A small-molecule ligand and the protein it binds are described below.
Small molecule (SMILES): N[C@@H](CCC(=O)O)C(=O)O

Sequence of chain 1.B:
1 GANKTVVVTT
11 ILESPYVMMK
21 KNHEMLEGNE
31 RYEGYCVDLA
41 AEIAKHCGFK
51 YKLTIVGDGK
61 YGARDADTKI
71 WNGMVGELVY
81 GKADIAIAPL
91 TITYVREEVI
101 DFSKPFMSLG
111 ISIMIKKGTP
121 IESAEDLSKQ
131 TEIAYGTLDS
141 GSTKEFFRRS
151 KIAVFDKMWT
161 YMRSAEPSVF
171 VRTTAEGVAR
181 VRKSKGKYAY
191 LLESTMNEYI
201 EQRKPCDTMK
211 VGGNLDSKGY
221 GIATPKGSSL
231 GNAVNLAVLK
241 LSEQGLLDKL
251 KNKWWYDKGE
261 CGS

Binding-site contacts:
Ligand atom OE1 contacts residue LEU138 of chain 1.B at 4.3 Å.
Ligand atom N contacts residue PRO89 of chain 1.B at 2.9 Å (h-bond).
Ligand atom C contacts residue ARG96 of chain 1.B at 3.5 Å.
Ligand atom CA contacts residue PRO89 of chain 1.B at 4.0 Å (hydrophobic).
Ligand atom CD contacts residue THR143 of chain 1.B at 3.2 Å.
Ligand atom C contacts residue SER142 of chain 1.B at 3.5 Å.
Ligand atom N contacts residue TYR61 of chain 1.B at 4.0 Å.
Ligand atom C contacts residue PRO89 of chain 1.B at 4.3 Å (hydrophobic).
Ligand atom O contacts residue THR91 of chain 1.B at 3.0 Å (h-bond).
Ligand atom C contacts residue THR91 of chain 1.B at 3.7 Å.
Ligand atom OXT contacts residue TYR61 of chain 1.B at 3.4 Å.
Ligand atom CG contacts residue TYR61 of chain 1.B at 4.3 Å (hydrophobic).
Ligand atom O contacts residue LEU90 of chain 1.B at 3.6 Å.
Ligand atom OE1 contacts residue SER142 of chain 1.B at 3.2 Å (h-bond).
Ligand atom CB contacts residue TYR61 of chain 1.B at 3.5 Å (hydrophobic).
Ligand atom CD contacts residue GLU193 of chain 1.B at 4.0 Å.
Ligand atom O contacts residue ARG96 of chain 1.B at 2.8 Å (salt-bridge).
Ligand atom OE1 contacts residue GLY141 of chain 1.B at 3.7 Å.
Ligand atom OXT contacts residue ARG96 of chain 1.B at 2.8 Å (salt-bridge).
Ligand atom C contacts residue TYR61 of chain 1.B at 3.7 Å (hydrophobic).
Ligand atom CA contacts residue TYR61 of chain 1.B at 4.1 Å (hydrophobic).
Ligand atom OE2 contacts residue THR143 of chain 1.B at 2.6 Å (h-bond).
Ligand atom OXT contacts residue GLY141 of chain 1.B at 3.2 Å.
Ligand atom OE1 contacts residue THR143 of chain 1.B at 3.1 Å (h-bond).
Ligand atom CG contacts residue LEU138 of chain 1.B at 3.7 Å (hydrophobic).
Ligand atom N contacts residue THR91 of chain 1.B at 3.0 Å (h-bond).
Ligand atom CD contacts residue LEU138 of chain 1.B at 4.1 Å (hydrophobic).
Ligand atom CB contacts residue GLU193 of chain 1.B at 4.0 Å.
Ligand atom O contacts residue PRO89 of chain 1.B at 3.7 Å.
Ligand atom CA contacts residue SER142 of chain 1.B at 3.5 Å.
Ligand atom CA contacts residue THR91 of chain 1.B at 3.4 Å.
Ligand atom OE2 contacts residue GLU193 of chain 1.B at 3.8 Å.
Ligand atom OXT contacts residue SER142 of chain 1.B at 2.9 Å (h-bond).
Ligand atom CB contacts residue LEU138 of chain 1.B at 4.1 Å (hydrophobic).
Ligand atom N contacts residue GLU193 of chain 1.B at 2.8 Å (salt-bridge).
Ligand atom CG contacts residue GLU193 of chain 1.B at 3.6 Å.
Ligand atom CA contacts residue GLU193 of chain 1.B at 3.5 Å.
Ligand atom N contacts residue TYR220 of chain 1.B at 3.7 Å.
Ligand atom O contacts residue SER142 of chain 1.B at 4.1 Å.
Ligand atom O contacts residue TYR61 of chain 1.B at 3.6 Å.